This protein binds this small molecule.
Small molecule (SMILES): CC(=O)N[C@H]1[C@H](O[C@H]2[C@H](O)[C@@H](NC(C)=O)CO[C@@H]2CO)O[C@H](CO)[C@@H](O)[C@@H]1O

Sequence of chain 1.C:
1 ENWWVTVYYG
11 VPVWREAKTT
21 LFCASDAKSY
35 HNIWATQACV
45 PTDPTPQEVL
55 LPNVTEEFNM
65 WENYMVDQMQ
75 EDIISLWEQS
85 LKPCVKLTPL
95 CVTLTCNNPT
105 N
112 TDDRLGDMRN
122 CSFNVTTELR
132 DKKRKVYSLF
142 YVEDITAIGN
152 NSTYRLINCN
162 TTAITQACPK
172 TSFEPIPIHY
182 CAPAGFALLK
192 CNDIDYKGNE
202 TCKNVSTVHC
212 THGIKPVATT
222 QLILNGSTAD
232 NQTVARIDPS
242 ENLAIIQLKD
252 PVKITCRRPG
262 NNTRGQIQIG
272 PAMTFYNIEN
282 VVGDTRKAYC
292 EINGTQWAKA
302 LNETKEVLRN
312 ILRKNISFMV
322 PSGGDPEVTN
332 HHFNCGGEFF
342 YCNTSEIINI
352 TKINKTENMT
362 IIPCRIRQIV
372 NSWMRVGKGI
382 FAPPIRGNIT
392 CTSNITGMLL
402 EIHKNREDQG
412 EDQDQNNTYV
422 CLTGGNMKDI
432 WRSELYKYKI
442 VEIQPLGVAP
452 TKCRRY

Binding-site contacts:
Ligand atom C4 contacts residue ASN121 of chain 1.C at 4.2 Å.
Ligand atom O7 contacts residue TYR138 of chain 1.C at 3.4 Å.
Ligand atom C7 contacts residue ASN121 of chain 1.C at 3.6 Å.
Ligand atom C7 contacts residue PRO103 of chain 1.C at 4.0 Å (hydrophobic).
Ligand atom C5 contacts residue TYR138 of chain 1.C at 3.7 Å (hydrophobic).
Ligand atom C5 contacts residue ASN121 of chain 1.C at 3.6 Å.
Ligand atom N2 contacts residue ASN121 of chain 1.C at 2.9 Å (h-bond).
Ligand atom C4 contacts residue TYR138 of chain 1.C at 4.4 Å (hydrophobic).
Ligand atom C6 contacts residue TYR138 of chain 1.C at 4.2 Å (hydrophobic).
Ligand atom C1 contacts residue ASN121 of chain 1.C at 1.4 Å.
Ligand atom C7 contacts residue THR104 of chain 1.C at 4.3 Å.
Ligand atom O5 contacts residue TYR138 of chain 1.C at 4.2 Å.
Ligand atom O7 contacts residue ASN121 of chain 1.C at 4.0 Å.
Ligand atom C7 contacts residue TYR138 of chain 1.C at 3.8 Å (hydrophobic).
Ligand atom C8 contacts residue THR104 of chain 1.C at 4.0 Å.
Ligand atom O7 contacts residue THR104 of chain 1.C at 3.7 Å.
Ligand atom C8 contacts residue TYR138 of chain 1.C at 4.1 Å (hydrophobic).
Ligand atom O4 contacts residue TYR138 of chain 1.C at 4.2 Å.
Ligand atom C3 contacts residue TYR138 of chain 1.C at 4.0 Å (hydrophobic).
Ligand atom O5 contacts residue ASN121 of chain 1.C at 2.3 Å (h-bond).
Ligand atom O7 contacts residue PRO103 of chain 1.C at 3.3 Å (h-bond).
Ligand atom O6 contacts residue TYR138 of chain 1.C at 4.1 Å.
Ligand atom C1 contacts residue TYR138 of chain 1.C at 3.9 Å (hydrophobic).
Ligand atom C3 contacts residue ASN121 of chain 1.C at 3.8 Å.
Ligand atom C2 contacts residue ASN121 of chain 1.C at 2.4 Å.